Binding-site contacts:
Ligand atom CG contacts residue ARG894 of chain 2.A at 3.4 Å.
Ligand atom O contacts residue MET831 of chain 2.A at 3.8 Å.
Ligand atom OXT contacts residue MET831 of chain 2.A at 4.1 Å.
Ligand atom OD2 contacts residue GLN969 of chain 2.A at 4.0 Å.
Ligand atom C contacts residue ARG647 of chain 2.A at 3.7 Å.
Ligand atom OD1 contacts residue ASN970 of chain 2.A at 4.4 Å.
Ligand atom OXT contacts residue PRO651 of chain 2.A at 4.5 Å.
Ligand atom OXT contacts residue ARG647 of chain 2.A at 2.9 Å (salt-bridge).
Ligand atom OD1 contacts residue GLN679 of chain 2.A at 3.1 Å (h-bond).
Ligand atom OD2 contacts residue MET968 of chain 2.A at 4.3 Å.
Ligand atom CB contacts residue MET831 of chain 2.A at 4.4 Å (hydrophobic).
Ligand atom OD2 contacts residue LYS835 of chain 2.A at 2.9 Å (salt-bridge).
Ligand atom C contacts residue MET831 of chain 2.A at 4.3 Å (hydrophobic).
Ligand atom OD1 contacts residue ARG890 of chain 2.A at 3.5 Å (salt-bridge).
Ligand atom N contacts residue GLN679 of chain 2.A at 3.0 Å (h-bond).
Ligand atom OD2 contacts residue ASN970 of chain 2.A at 4.0 Å.
Ligand atom CG contacts residue ARG890 of chain 2.A at 4.3 Å.
Ligand atom O contacts residue ARG647 of chain 2.A at 3.1 Å (salt-bridge).
Ligand atom OD1 contacts residue GLN969 of chain 2.A at 4.2 Å.
Ligand atom CG contacts residue LYS835 of chain 2.A at 3.7 Å.
Ligand atom C contacts residue ASN970 of chain 2.A at 3.8 Å.
Ligand atom N contacts residue ARG647 of chain 2.A at 3.1 Å (salt-bridge).
Ligand atom CG contacts residue GLN679 of chain 2.A at 3.9 Å.
Ligand atom CB contacts residue LYS835 of chain 2.A at 3.7 Å.
Ligand atom OXT contacts residue LEU887 of chain 2.A at 3.7 Å.
Ligand atom CB contacts residue LEU887 of chain 2.A at 4.4 Å (hydrophobic).
Ligand atom N contacts residue ASN970 of chain 2.A at 2.9 Å (h-bond).
Ligand atom CG contacts residue ASN970 of chain 2.A at 3.8 Å.
Ligand atom CA contacts residue ASN970 of chain 2.A at 3.6 Å.
Ligand atom O contacts residue ASN970 of chain 2.A at 2.9 Å (h-bond).
Ligand atom CA contacts residue ARG890 of chain 2.A at 3.9 Å.
Ligand atom CA contacts residue GLN679 of chain 2.A at 4.0 Å.
Ligand atom OD1 contacts residue ARG894 of chain 2.A at 2.9 Å (salt-bridge).
Ligand atom CA contacts residue ARG647 of chain 2.A at 4.1 Å.
Ligand atom OD2 contacts residue ARG894 of chain 2.A at 2.8 Å (salt-bridge).
Ligand atom CB contacts residue ASN970 of chain 2.A at 3.4 Å.

Sequence of chain 2.A:
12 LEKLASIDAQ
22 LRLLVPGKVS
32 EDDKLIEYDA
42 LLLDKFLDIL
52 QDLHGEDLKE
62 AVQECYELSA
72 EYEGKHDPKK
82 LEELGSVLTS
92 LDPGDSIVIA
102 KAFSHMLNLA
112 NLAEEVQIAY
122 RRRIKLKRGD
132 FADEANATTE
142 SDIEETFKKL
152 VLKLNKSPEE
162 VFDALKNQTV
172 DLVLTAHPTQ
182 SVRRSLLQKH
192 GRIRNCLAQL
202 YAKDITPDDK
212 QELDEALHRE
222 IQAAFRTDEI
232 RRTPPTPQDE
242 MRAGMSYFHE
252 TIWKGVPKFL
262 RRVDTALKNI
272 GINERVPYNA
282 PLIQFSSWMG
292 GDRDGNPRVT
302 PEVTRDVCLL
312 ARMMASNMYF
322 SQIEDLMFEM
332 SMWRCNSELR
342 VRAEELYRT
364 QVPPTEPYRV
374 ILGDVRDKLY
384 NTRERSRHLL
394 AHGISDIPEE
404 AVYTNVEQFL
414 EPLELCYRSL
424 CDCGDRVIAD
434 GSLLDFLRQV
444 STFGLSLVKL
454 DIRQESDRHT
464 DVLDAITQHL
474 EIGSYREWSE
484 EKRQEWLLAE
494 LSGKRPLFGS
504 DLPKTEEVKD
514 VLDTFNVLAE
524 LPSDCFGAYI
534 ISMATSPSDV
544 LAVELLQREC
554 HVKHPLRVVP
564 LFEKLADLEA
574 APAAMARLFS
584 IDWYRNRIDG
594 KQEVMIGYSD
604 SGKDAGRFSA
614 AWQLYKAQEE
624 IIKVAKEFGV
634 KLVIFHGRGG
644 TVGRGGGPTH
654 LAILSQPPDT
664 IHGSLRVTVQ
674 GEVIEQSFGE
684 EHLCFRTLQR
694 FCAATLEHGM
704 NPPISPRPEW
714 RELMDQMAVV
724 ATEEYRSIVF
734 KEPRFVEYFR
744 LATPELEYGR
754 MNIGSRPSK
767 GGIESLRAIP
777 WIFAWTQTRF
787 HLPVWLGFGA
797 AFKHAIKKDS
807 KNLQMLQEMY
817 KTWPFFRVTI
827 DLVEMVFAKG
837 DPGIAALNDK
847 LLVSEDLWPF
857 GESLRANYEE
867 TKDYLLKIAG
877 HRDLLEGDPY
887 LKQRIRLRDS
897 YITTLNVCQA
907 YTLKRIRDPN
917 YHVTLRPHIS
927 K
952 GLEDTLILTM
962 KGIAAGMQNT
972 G

A protein and the small-molecule ligand that binds it are described below.
Small molecule (SMILES): N[C@@H](CC(=O)O)C(=O)O